A small-molecule ligand and the protein it binds are described below.
Small molecule (SMILES): O=S(=O)(c1ccc(F)cc1)C1(c2ccc(C(O)(C(F)(F)F)C(F)(F)F)cc2)CCCC1

Sequence of chain 1.B:
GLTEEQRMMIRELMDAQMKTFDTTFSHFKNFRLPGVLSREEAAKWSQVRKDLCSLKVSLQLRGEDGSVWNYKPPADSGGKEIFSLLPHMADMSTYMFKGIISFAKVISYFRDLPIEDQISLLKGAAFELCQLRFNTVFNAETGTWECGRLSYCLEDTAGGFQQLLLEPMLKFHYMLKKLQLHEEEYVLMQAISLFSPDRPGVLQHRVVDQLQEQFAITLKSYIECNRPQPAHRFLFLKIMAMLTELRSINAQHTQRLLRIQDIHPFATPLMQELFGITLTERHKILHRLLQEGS

Binding-site contacts:
Ligand atom C2 contacts residue HIS285 of chain 1.B at 4.1 Å.
Ligand atom F2 contacts residue MET121 of chain 1.B at 3.3 Å.
Ligand atom F6 contacts residue PHE298 of chain 1.B at 3.6 Å.
Ligand atom C11 contacts residue PHE166 of chain 1.B at 3.5 Å (hydrophobic).
Ligand atom F1 contacts residue SER125 of chain 1.B at 3.1 Å.
Ligand atom O1 contacts residue HIS285 of chain 1.B at 2.6 Å (h-bond).
Ligand atom C4 contacts residue MET201 of chain 1.B at 4.1 Å (hydrophobic).
Ligand atom O2 contacts residue TRP177 of chain 1.B at 3.5 Å.
Ligand atom C17 contacts residue TRP177 of chain 1.B at 4.2 Å (hydrophobic).
Ligand atom F1 contacts residue MET121 of chain 1.B at 3.6 Å.
Ligand atom O2 contacts residue PHE166 of chain 1.B at 3.9 Å.
Ligand atom C18 contacts residue TRP177 of chain 1.B at 3.7 Å (hydrophobic).
Ligand atom F3 contacts residue LEU289 of chain 1.B at 4.0 Å.
Ligand atom O3 contacts residue PHE166 of chain 1.B at 3.8 Å.
Ligand atom F6 contacts residue LEU289 of chain 1.B at 3.6 Å.
Ligand atom F3 contacts residue MET303 of chain 1.B at 4.0 Å.
Ligand atom C19 contacts residue LEU202 of chain 1.B at 3.7 Å (hydrophobic).
Ligand atom C1 contacts residue MET121 of chain 1.B at 4.2 Å (hydrophobic).
Ligand atom C19 contacts residue LEU87 of chain 1.B at 3.8 Å (hydrophobic).
Ligand atom C19 contacts residue TRP177 of chain 1.B at 3.8 Å (hydrophobic).
Ligand atom C11 contacts residue GLN163 of chain 1.B at 2.8 Å.
Ligand atom C18 contacts residue LEU87 of chain 1.B at 4.1 Å (hydrophobic).
Ligand atom F5 contacts residue LEU87 of chain 1.B at 3.8 Å.
Ligand atom C20 contacts residue GLN163 of chain 1.B at 4.1 Å.
Ligand atom F6 contacts residue HIS285 of chain 1.B at 4.0 Å.
Ligand atom F5 contacts residue ARG288 of chain 1.B at 4.0 Å.
Ligand atom F3 contacts residue PHE298 of chain 1.B at 3.1 Å.
Ligand atom C7 contacts residue HIS285 of chain 1.B at 3.6 Å.
Ligand atom C9 contacts residue MET121 of chain 1.B at 4.1 Å (hydrophobic).
Ligand atom F2 contacts residue LEU118 of chain 1.B at 3.7 Å.
Ligand atom C1 contacts residue LEU87 of chain 1.B at 4.0 Å (hydrophobic).
Ligand atom O1 contacts residue LEU289 of chain 1.B at 3.6 Å.
Ligand atom F5 contacts residue HIS285 of chain 1.B at 3.2 Å.
Ligand atom S1 contacts residue PHE166 of chain 1.B at 4.0 Å.
Ligand atom F6 contacts residue ILE292 of chain 1.B at 4.0 Å.
Ligand atom F4 contacts residue LEU87 of chain 1.B at 4.2 Å.
Ligand atom C10 contacts residue HIS285 of chain 1.B at 3.8 Å.
Ligand atom C3 contacts residue HIS285 of chain 1.B at 3.6 Å.
Ligand atom F4 contacts residue LEU118 of chain 1.B at 4.2 Å.
Ligand atom F4 contacts residue ILE292 of chain 1.B at 4.1 Å.